Binding-site contacts:
Ligand atom CAF contacts residue ASN50 of chain 1.A at 4.3 Å.
Ligand atom CAK contacts residue VAL9 of chain 1.B at 3.8 Å (hydrophobic).
Ligand atom CAF contacts residue VAL9 of chain 1.B at 4.4 Å (hydrophobic).
Ligand atom CAA contacts residue PHE127 of chain 1.A at 3.4 Å (hydrophobic).
Ligand atom OAD contacts residue PRO175 of chain 1.A at 4.5 Å.
Ligand atom OAB contacts residue THR6 of chain 1.B at 3.9 Å.
Ligand atom OAI contacts residue SER53 of chain 1.A at 4.0 Å.
Ligand atom CAK contacts residue PRO7 of chain 1.B at 4.3 Å (hydrophobic).
Ligand atom CAG contacts residue PRO7 of chain 1.B at 3.6 Å (hydrophobic).
Ligand atom OAB contacts residue LYS130 of chain 1.A at 3.2 Å (salt-bridge).
Ligand atom CAE contacts residue ILE176 of chain 1.A at 4.0 Å (hydrophobic).
Ligand atom OAI contacts residue LYS130 of chain 1.A at 2.7 Å (salt-bridge).
Ligand atom OAC contacts residue VAL9 of chain 1.B at 3.2 Å.
Ligand atom OAD contacts residue ILE227 of chain 1.A at 4.2 Å.
Ligand atom OAI contacts residue PHE127 of chain 1.A at 4.3 Å.
Ligand atom CAJ contacts residue PHE127 of chain 1.A at 4.5 Å (hydrophobic).
Ligand atom OAD contacts residue VAL9 of chain 1.B at 3.8 Å.
Ligand atom CAA contacts residue LYS130 of chain 1.A at 3.6 Å.
Ligand atom CAH contacts residue SER53 of chain 1.A at 3.8 Å.
Ligand atom CAG contacts residue VAL9 of chain 1.B at 3.6 Å (hydrophobic).
Ligand atom CAH contacts residue LYS130 of chain 1.A at 3.7 Å.
Ligand atom OAC contacts residue PRO7 of chain 1.B at 3.7 Å.
Ligand atom OAC contacts residue ILE227 of chain 1.A at 3.8 Å.
Ligand atom CAF contacts residue ILE176 of chain 1.A at 4.3 Å (hydrophobic).
Ligand atom OAI contacts residue ASP134 of chain 1.A at 4.4 Å.
Ligand atom CAJ contacts residue LYS130 of chain 1.A at 3.8 Å.
Ligand atom CAK contacts residue ILE227 of chain 1.A at 3.8 Å (hydrophobic).
Ligand atom CAA contacts residue MET131 of chain 1.A at 4.1 Å (hydrophobic).
Ligand atom OAB contacts residue ILE176 of chain 1.A at 4.3 Å.
Ligand atom CAH contacts residue PHE127 of chain 1.A at 3.6 Å (hydrophobic).
Ligand atom CAE contacts residue VAL9 of chain 1.B at 4.1 Å (hydrophobic).
Ligand atom CAJ contacts residue ILE176 of chain 1.A at 4.2 Å (hydrophobic).

Sequence of chain 1.B:
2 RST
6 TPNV

A small-molecule ligand and the protein it binds are described below.
Small molecule (SMILES): COCC(=O)CCCC(O)O

Sequence of chain 1.A:
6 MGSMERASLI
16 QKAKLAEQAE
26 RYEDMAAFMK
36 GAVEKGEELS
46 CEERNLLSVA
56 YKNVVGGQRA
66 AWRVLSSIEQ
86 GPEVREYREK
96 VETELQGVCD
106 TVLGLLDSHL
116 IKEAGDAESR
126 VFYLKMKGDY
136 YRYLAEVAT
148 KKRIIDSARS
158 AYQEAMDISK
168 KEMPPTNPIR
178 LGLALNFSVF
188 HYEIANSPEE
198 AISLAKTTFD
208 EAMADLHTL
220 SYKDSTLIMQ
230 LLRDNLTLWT